Binding-site contacts:
Ligand atom O4' contacts residue UVC1 of chain 6.G at 1.6 Å (h-bond).
Ligand atom C4 contacts residue ARG38 of chain 4.A at 3.1 Å.
Ligand atom O4' contacts residue UVC1 of chain 5.G at 2.9 Å (h-bond).
Ligand atom O4 contacts residue ARG38 of chain 4.A at 3.3 Å (salt-bridge).
Ligand atom C5' contacts residue UVC1 of chain 5.G at 1.9 Å.
Ligand atom C2' contacts residue UVC1 of chain 6.G at 0.6 Å.
Ligand atom O4 contacts residue PRO37 of chain 4.A at 3.2 Å (h-bond).
Ligand atom C4' contacts residue UVC1 of chain 5.G at 1.9 Å.
Ligand atom O2' contacts residue UVC1 of chain 5.G at 0.8 Å.
Ligand atom O2V contacts residue UVC1 of chain 6.G at 1.8 Å.
Ligand atom C1' contacts residue UVC1 of chain 6.G at 0.7 Å.
Ligand atom O4 contacts residue LEU168 of chain 4.A at 3.0 Å.
Ligand atom C3' contacts residue UVC1 of chain 6.G at 0.9 Å.
Ligand atom V contacts residue UVC1 of chain 6.G at 0.9 Å.
Ligand atom C2 contacts residue UVC1 of chain 6.G at 2.7 Å.
Ligand atom C6 contacts residue UVC1 of chain 6.G at 3.0 Å.
Ligand atom N3 contacts residue ARG38 of chain 4.A at 2.4 Å (salt-bridge).
Ligand atom O3V contacts residue ARG31 of chain 5.A at 3.2 Å (salt-bridge).
Ligand atom O2 contacts residue ARG38 of chain 4.A at 2.5 Å (salt-bridge).
Ligand atom V contacts residue UVC1 of chain 5.G at 0.6 Å.
Ligand atom C3' contacts residue UVC1 of chain 5.G at 0.8 Å.
Ligand atom O1V contacts residue UVC1 of chain 5.G at 0.7 Å.
Ligand atom C2 contacts residue PRO37 of chain 4.A at 3.2 Å (hydrophobic).
Ligand atom O2 contacts residue UVC1 of chain 6.G at 1.9 Å (h-bond).
Ligand atom C2' contacts residue UVC1 of chain 5.G at 1.4 Å.
Ligand atom O5' contacts residue UVC1 of chain 5.G at 3.0 Å (h-bond).
Ligand atom O3V contacts residue UVC1 of chain 5.G at 1.6 Å.
Ligand atom O3V contacts residue UVC1 of chain 6.G at 2.1 Å (h-bond).
Ligand atom O2' contacts residue UVC1 of chain 6.G at 1.3 Å (h-bond).
Ligand atom C1' contacts residue UVC1 of chain 5.G at 2.5 Å.
Ligand atom O3' contacts residue UVC1 of chain 5.G at 0.9 Å.
Ligand atom C2 contacts residue ARG38 of chain 4.A at 2.8 Å.
Ligand atom O5' contacts residue UVC1 of chain 6.G at 3.0 Å (h-bond).
Ligand atom N3 contacts residue PRO37 of chain 4.A at 2.5 Å.
Ligand atom C4' contacts residue UVC1 of chain 6.G at 0.8 Å.
Ligand atom O2V contacts residue UVC1 of chain 5.G at 1.3 Å.
Ligand atom O1V contacts residue UVC1 of chain 6.G at 2.0 Å.
Ligand atom N1 contacts residue UVC1 of chain 6.G at 2.2 Å (h-bond).
Ligand atom O3' contacts residue UVC1 of chain 6.G at 0.8 Å.
Ligand atom C5' contacts residue UVC1 of chain 6.G at 1.9 Å.

Sequence of chain 4.A:
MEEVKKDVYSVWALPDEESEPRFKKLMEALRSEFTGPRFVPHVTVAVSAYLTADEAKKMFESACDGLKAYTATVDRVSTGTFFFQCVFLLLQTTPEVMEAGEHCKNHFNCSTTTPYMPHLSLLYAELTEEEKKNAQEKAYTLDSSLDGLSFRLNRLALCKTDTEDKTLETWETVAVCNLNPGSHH

The protein below binds the small molecule below.
Small molecule (SMILES): O=c1ccn([C@@H]2O[C@H](CO)[C@H]3O[V](=O)(O)(O)O[C@H]32)c(=O)[nH]1

Sequence of chain 6.A:
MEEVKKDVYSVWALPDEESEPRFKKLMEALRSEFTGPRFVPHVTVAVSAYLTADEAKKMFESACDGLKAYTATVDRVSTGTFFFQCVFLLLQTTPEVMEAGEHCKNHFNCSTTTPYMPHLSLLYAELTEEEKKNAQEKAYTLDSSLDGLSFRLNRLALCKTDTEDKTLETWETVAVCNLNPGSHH

Sequence of chain 5.A:
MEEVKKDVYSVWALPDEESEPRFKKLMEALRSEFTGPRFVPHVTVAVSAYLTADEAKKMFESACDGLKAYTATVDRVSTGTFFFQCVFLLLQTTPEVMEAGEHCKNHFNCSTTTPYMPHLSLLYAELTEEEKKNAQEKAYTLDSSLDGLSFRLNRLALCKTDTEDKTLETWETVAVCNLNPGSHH